This small molecule binds to this protein.
Small molecule (SMILES): CC(=O)N[C@@H]1[C@@H](O)[C@H](O)[C@@H](CO)O[C@H]1O

Binding-site contacts:
Ligand atom C2 contacts residue GLN580 of chain 1.C at 3.9 Å.
Ligand atom C3 contacts residue ASN331 of chain 1.C at 3.8 Å.
Ligand atom O3 contacts residue GLN580 of chain 1.C at 3.3 Å (h-bond).
Ligand atom C5 contacts residue ASN331 of chain 1.C at 3.8 Å.
Ligand atom O7 contacts residue GLN580 of chain 1.C at 3.2 Å (h-bond).
Ligand atom O4 contacts residue GLN580 of chain 1.C at 3.7 Å.
Ligand atom C3 contacts residue GLN580 of chain 1.C at 3.8 Å.
Ligand atom C7 contacts residue GLN580 of chain 1.C at 3.7 Å.
Ligand atom C7 contacts residue ASN331 of chain 1.C at 3.9 Å.
Ligand atom O6 contacts residue GLN580 of chain 1.C at 4.0 Å.
Ligand atom N2 contacts residue ASN331 of chain 1.C at 2.8 Å (h-bond).
Ligand atom C2 contacts residue ASN331 of chain 1.C at 2.5 Å.
Ligand atom N2 contacts residue GLN580 of chain 1.C at 4.0 Å.
Ligand atom C4 contacts residue ASN331 of chain 1.C at 4.3 Å.
Ligand atom O3 contacts residue THR581 of chain 1.C at 4.5 Å.
Ligand atom O5 contacts residue ASN331 of chain 1.C at 2.5 Å (h-bond).
Ligand atom C4 contacts residue GLN580 of chain 1.C at 3.4 Å.
Ligand atom C1 contacts residue ASN331 of chain 1.C at 1.4 Å.

Sequence of chain 1.C:
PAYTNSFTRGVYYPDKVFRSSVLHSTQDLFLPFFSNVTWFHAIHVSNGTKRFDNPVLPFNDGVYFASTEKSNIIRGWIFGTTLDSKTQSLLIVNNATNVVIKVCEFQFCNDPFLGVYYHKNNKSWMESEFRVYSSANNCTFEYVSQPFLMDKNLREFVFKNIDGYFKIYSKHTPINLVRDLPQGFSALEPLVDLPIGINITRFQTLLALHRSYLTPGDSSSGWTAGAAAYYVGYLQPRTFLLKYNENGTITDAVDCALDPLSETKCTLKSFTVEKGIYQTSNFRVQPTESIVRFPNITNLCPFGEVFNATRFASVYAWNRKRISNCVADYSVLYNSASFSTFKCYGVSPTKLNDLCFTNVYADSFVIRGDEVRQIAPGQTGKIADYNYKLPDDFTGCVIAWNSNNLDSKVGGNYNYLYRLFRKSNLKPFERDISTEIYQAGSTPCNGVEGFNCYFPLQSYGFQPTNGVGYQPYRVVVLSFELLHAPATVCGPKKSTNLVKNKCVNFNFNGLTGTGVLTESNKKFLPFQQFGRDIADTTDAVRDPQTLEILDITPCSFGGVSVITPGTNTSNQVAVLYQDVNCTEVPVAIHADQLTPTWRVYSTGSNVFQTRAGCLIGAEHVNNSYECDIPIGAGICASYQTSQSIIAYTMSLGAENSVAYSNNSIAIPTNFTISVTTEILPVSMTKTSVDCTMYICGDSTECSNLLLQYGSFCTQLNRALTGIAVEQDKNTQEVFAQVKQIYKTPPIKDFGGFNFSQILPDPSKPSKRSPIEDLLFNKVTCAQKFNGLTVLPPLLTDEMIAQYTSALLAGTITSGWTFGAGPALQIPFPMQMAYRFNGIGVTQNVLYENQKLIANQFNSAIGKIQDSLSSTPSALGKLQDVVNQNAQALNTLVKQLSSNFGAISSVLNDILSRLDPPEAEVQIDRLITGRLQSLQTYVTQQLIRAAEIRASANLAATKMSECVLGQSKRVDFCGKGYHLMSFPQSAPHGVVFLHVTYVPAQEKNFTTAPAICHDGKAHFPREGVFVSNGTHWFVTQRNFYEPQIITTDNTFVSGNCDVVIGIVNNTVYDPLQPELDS